Binding-site contacts:
Ligand atom O5' contacts residue LEU328 of chain 19.A at 3.6 Å.
Ligand atom C2' contacts residue PHE333 of chain 19.A at 2.9 Å (hydrophobic).
Ligand atom O5' contacts residue GLN252 of chain 19.A at 3.1 Å (h-bond).
Ligand atom O4 contacts residue ALA259 of chain 19.A at 3.2 Å.
Ligand atom O4' contacts residue PRO334 of chain 19.A at 4.0 Å.
Ligand atom O5' contacts residue PHE333 of chain 19.A at 3.8 Å.
Ligand atom O4' contacts residue GLN252 of chain 19.A at 3.9 Å.
Ligand atom C1' contacts residue LEU328 of chain 19.A at 3.9 Å (hydrophobic).
Ligand atom O4' contacts residue LEU328 of chain 19.A at 3.0 Å.
Ligand atom O3' contacts residue PHE333 of chain 19.A at 3.5 Å.
Ligand atom C6 contacts residue PHE333 of chain 19.A at 3.7 Å (hydrophobic).
Ligand atom C2 contacts residue PRO334 of chain 19.A at 3.7 Å (hydrophobic).
Ligand atom O2 contacts residue LEU328 of chain 19.A at 2.2 Å.
Ligand atom C3' contacts residue PHE333 of chain 19.A at 3.8 Å (hydrophobic).
Ligand atom OP2 contacts residue GLN252 of chain 19.A at 4.1 Å.
Ligand atom OP1 contacts residue ARG391 of chain 19.A at 3.8 Å.
Ligand atom O4 contacts residue GLY98 of chain 19.A at 2.8 Å (h-bond).
Ligand atom C5' contacts residue PHE333 of chain 19.A at 3.2 Å (hydrophobic).
Ligand atom C2 contacts residue LEU328 of chain 19.A at 3.0 Å (hydrophobic).
Ligand atom OP2 contacts residue ARG391 of chain 19.A at 3.9 Å.
Ligand atom OP2 contacts residue PHE333 of chain 19.A at 3.3 Å.
Ligand atom C7 contacts residue TYR336 of chain 19.A at 3.6 Å (hydrophobic).
Ligand atom C4' contacts residue GLN252 of chain 19.A at 3.5 Å.
Ligand atom P contacts residue PHE333 of chain 19.A at 3.8 Å.
Ligand atom O2 contacts residue PRO334 of chain 19.A at 3.8 Å.
Ligand atom N3 contacts residue PRO334 of chain 19.A at 3.5 Å.
Ligand atom N1 contacts residue LEU328 of chain 19.A at 3.8 Å.
Ligand atom OP2 contacts residue GLU102 of chain 19.A at 3.5 Å (salt-bridge).
Ligand atom O4 contacts residue PRO334 of chain 19.A at 3.7 Å.
Ligand atom N3 contacts residue LEU328 of chain 19.A at 3.9 Å.
Ligand atom C5' contacts residue GLN252 of chain 19.A at 3.4 Å.
Ligand atom C4 contacts residue PRO334 of chain 19.A at 3.6 Å (hydrophobic).
Ligand atom OP1 contacts residue GLN252 of chain 19.A at 3.7 Å.
Ligand atom C5 contacts residue GLY98 of chain 19.A at 2.9 Å.
Ligand atom C4 contacts residue GLY98 of chain 19.A at 3.2 Å.
Ligand atom C1' contacts residue PHE333 of chain 19.A at 3.1 Å (hydrophobic).
Ligand atom C6 contacts residue GLY98 of chain 19.A at 4.1 Å.
Ligand atom C2' contacts residue LEU328 of chain 19.A at 3.7 Å (hydrophobic).
Ligand atom N1 contacts residue PHE333 of chain 19.A at 3.8 Å.
Ligand atom C4' contacts residue LEU328 of chain 19.A at 4.1 Å (hydrophobic).

Sequence of chain 19.A:
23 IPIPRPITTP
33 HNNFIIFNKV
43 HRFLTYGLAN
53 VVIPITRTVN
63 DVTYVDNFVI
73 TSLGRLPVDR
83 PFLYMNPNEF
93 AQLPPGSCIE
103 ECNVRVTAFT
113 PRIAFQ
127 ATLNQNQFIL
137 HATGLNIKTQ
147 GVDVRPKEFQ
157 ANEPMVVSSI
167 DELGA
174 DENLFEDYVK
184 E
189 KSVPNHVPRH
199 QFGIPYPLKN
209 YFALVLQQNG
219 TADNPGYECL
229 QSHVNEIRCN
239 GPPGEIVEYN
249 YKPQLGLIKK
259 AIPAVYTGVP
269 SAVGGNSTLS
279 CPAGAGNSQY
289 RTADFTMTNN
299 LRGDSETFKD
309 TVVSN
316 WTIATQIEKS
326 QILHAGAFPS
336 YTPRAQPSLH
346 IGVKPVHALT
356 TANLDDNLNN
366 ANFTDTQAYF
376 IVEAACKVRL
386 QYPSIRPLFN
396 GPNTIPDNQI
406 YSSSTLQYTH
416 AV

A protein and the small-molecule ligand that binds it are described below.
Small molecule (SMILES): Cc1cn([C@H]2C[C@H](O[P](=O)(O)OC[C@H]3O[C@@H](n4cc(C)c(=O)[nH]c4=O)C[C@@H]3O)[C@@H](CO[P](=O)(O)O[C@H]3C[C@H](n4ccc(=O)[nH]c4=O)O[C@@H]3COP(=O)=O)O2)c(=O)[nH]c1=O